Sequence of chain 1.A:
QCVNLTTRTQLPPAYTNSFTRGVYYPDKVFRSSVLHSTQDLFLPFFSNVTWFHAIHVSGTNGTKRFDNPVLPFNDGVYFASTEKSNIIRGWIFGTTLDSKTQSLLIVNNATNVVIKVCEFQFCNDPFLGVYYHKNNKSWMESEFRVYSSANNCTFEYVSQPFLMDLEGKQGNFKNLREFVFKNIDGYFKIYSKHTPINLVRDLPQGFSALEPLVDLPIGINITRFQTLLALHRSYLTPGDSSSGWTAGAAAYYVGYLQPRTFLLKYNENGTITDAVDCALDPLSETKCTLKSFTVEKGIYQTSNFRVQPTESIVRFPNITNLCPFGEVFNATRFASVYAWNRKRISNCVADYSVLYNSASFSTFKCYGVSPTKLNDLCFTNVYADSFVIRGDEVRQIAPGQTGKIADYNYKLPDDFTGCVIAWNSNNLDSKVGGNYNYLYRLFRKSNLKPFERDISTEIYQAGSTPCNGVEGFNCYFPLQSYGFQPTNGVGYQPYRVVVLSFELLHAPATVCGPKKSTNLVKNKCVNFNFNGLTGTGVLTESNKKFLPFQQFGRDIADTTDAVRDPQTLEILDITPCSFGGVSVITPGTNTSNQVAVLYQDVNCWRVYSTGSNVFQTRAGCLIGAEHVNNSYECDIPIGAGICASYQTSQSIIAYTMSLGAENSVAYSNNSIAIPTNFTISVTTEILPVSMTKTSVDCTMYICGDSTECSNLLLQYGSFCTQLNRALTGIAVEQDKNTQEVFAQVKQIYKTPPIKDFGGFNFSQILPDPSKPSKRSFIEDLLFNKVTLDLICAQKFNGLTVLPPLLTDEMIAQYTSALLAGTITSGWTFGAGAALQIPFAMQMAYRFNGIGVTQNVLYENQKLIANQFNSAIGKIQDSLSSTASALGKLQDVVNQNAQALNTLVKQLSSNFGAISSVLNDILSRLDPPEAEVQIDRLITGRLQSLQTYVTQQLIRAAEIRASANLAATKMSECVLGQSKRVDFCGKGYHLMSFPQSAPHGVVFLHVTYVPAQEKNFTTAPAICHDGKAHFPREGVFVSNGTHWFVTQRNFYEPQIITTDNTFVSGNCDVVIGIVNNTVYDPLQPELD

Binding-site contacts:
Ligand atom O7 contacts residue GLN1102 of chain 1.A at 3.2 Å (h-bond).
Ligand atom N2 contacts residue LEU953 of chain 1.A at 4.4 Å.
Ligand atom C2 contacts residue ASN748 of chain 1.A at 2.6 Å.
Ligand atom O5 contacts residue LEU953 of chain 1.A at 3.4 Å.
Ligand atom C7 contacts residue GLN1102 of chain 1.A at 4.3 Å.
Ligand atom C3 contacts residue ASN748 of chain 1.A at 3.8 Å.
Ligand atom N2 contacts residue ASN748 of chain 1.A at 3.3 Å (h-bond).
Ligand atom C7 contacts residue LEU953 of chain 1.A at 4.3 Å (hydrophobic).
Ligand atom O7 contacts residue ASN748 of chain 1.A at 2.9 Å (h-bond).
Ligand atom C6 contacts residue GLN957 of chain 1.A at 4.5 Å.
Ligand atom C6 contacts residue ASN748 of chain 1.A at 3.1 Å.
Ligand atom C5 contacts residue ASN748 of chain 1.A at 3.3 Å.
Ligand atom O5 contacts residue ASN748 of chain 1.A at 2.4 Å (h-bond).
Ligand atom O6 contacts residue GLN957 of chain 1.A at 4.3 Å.
Ligand atom C8 contacts residue LEU953 of chain 1.A at 3.6 Å (hydrophobic).
Ligand atom C4 contacts residue ASN748 of chain 1.A at 4.0 Å.
Ligand atom C1 contacts residue ASN748 of chain 1.A at 1.4 Å.
Ligand atom C5 contacts residue LEU953 of chain 1.A at 4.1 Å (hydrophobic).
Ligand atom C7 contacts residue ASN748 of chain 1.A at 3.3 Å.

A protein and the small-molecule ligand that binds it are described below.
Small molecule (SMILES): CC(=O)N[C@H]1[C@H](O[C@H]2[C@H](O)[C@@H](NC(C)=O)CO[C@@H]2CO)O[C@H](CO)[C@@H](O)[C@@H]1O